Binding-site contacts:
Ligand atom C5 contacts residue ASN332 of chain 1.A at 3.5 Å.
Ligand atom O5 contacts residue SER334 of chain 1.A at 3.8 Å.
Ligand atom O5 contacts residue ASN332 of chain 1.A at 2.2 Å (h-bond).
Ligand atom O6 contacts residue VAL335 of chain 1.A at 4.3 Å.
Ligand atom C8 contacts residue SER334 of chain 1.A at 4.2 Å.
Ligand atom C7 contacts residue ASN332 of chain 1.A at 4.4 Å.
Ligand atom O3 contacts residue ASN332 of chain 1.A at 3.5 Å (h-bond).
Ligand atom C4 contacts residue ASN332 of chain 1.A at 4.0 Å.
Ligand atom O5 contacts residue VAL335 of chain 1.A at 3.8 Å.
Ligand atom C1 contacts residue ASN332 of chain 1.A at 1.4 Å.
Ligand atom O6 contacts residue SER334 of chain 1.A at 3.7 Å.
Ligand atom C1 contacts residue SER334 of chain 1.A at 3.8 Å.
Ligand atom N2 contacts residue SER334 of chain 1.A at 4.0 Å.
Ligand atom C7 contacts residue SER334 of chain 1.A at 4.2 Å.
Ligand atom C6 contacts residue VAL335 of chain 1.A at 4.2 Å (hydrophobic).
Ligand atom C3 contacts residue ASN332 of chain 1.A at 3.5 Å.
Ligand atom N2 contacts residue ASN332 of chain 1.A at 3.7 Å.
Ligand atom C2 contacts residue ASN332 of chain 1.A at 2.6 Å.
Ligand atom C5 contacts residue SER334 of chain 1.A at 4.1 Å.

A small-molecule ligand and the protein it binds are described below.
Small molecule (SMILES): CC(=O)N[C@H]1[C@@H](O[C@H]2[C@H](O)[C@@H](NC(C)=O)CO[C@@H]2CO)O[C@H](CO)[C@@H](O)[C@@H]1O

Sequence of chain 1.A:
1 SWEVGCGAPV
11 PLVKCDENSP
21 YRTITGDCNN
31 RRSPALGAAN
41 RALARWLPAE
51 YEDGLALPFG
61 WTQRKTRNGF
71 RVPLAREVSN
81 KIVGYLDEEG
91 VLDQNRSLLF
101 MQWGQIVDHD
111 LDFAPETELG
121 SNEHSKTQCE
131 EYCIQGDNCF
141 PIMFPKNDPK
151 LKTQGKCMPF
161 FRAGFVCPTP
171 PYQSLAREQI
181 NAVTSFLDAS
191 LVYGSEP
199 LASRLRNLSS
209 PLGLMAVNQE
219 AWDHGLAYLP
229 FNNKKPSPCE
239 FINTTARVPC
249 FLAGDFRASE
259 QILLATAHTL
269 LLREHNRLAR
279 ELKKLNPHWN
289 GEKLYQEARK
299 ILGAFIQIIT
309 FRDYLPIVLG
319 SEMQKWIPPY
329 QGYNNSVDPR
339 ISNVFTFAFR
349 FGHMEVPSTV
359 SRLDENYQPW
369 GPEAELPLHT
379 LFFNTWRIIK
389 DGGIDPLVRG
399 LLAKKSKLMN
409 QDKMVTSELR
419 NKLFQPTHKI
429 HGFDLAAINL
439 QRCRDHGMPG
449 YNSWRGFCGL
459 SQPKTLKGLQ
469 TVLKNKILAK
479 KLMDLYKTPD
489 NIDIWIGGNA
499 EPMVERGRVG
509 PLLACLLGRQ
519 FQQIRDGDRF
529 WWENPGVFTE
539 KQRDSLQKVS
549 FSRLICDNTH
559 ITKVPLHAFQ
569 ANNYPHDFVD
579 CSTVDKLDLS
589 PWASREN